Sequence of chain 1.A:
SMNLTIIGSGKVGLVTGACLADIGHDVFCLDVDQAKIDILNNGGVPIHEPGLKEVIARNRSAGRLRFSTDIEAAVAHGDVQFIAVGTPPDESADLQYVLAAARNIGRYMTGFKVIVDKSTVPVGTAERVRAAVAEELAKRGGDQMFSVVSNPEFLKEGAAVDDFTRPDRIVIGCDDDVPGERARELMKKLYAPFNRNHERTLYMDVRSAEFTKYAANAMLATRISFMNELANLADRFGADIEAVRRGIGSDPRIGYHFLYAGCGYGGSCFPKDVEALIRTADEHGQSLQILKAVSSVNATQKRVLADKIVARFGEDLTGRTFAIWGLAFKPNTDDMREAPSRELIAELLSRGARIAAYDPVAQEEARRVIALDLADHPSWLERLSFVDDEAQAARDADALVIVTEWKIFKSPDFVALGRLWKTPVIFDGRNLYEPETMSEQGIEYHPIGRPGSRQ

A small-molecule ligand and the protein it binds are described below.
Small molecule (SMILES): O=C(O)[C@H]1O[C@H](O[P](=O)(O)O[P](=O)(O)OC[C@H]2O[C@@H](n3ccc(=O)[nH]c3=O)[C@H](O)[C@@H]2O)[C@H](O)[C@@H](O)[C@@H]1O

Sequence of chain 1.B:
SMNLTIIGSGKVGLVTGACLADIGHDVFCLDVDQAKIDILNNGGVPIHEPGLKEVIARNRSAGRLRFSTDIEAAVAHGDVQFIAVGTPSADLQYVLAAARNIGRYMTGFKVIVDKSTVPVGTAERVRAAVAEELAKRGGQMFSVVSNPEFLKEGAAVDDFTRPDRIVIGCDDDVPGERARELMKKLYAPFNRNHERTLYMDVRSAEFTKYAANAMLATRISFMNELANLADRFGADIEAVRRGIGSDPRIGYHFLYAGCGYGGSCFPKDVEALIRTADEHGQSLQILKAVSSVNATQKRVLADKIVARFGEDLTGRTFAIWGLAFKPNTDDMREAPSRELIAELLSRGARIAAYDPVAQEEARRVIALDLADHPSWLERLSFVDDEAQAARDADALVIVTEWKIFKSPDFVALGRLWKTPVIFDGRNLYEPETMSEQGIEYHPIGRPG

Binding-site contacts:
Ligand atom O4D contacts residue TYR274 of chain 1.A at 3.2 Å.
Ligand atom O3A contacts residue LYS339 of chain 1.A at 3.0 Å (salt-bridge).
Ligand atom O4' contacts residue LEU164 of chain 1.A at 3.0 Å (h-bond).
Ligand atom O4 contacts residue PHE267 of chain 1.A at 3.3 Å.
Ligand atom N3 contacts residue ILE233 of chain 1.A at 3.6 Å.
Ligand atom O2B contacts residue LYS339 of chain 1.A at 3.3 Å (salt-bridge).
Ligand atom O4' contacts residue LYS222 of chain 1.A at 3.1 Å (salt-bridge).
Ligand atom O3D contacts residue PHE338 of chain 1.A at 2.9 Å (h-bond).
Ligand atom C1' contacts residue PHE279 of chain 1.A at 3.5 Å (hydrophobic).
Ligand atom O2 contacts residue ARG439 of chain 1.A at 3.0 Å (salt-bridge).
Ligand atom C6' contacts residue GLU162 of chain 1.A at 3.4 Å.
Ligand atom O4 contacts residue LEU268 of chain 1.A at 3.6 Å (h-bond).
Ligand atom O3' contacts residue ARG262 of chain 1.B at 2.8 Å (salt-bridge).
Ligand atom O'P contacts residue ASN226 of chain 1.A at 2.9 Å (h-bond).
Ligand atom C6' contacts residue CYS278 of chain 1.A at 3.6 Å (hydrophobic).
Ligand atom C2' contacts residue PHE279 of chain 1.A at 3.7 Å (hydrophobic).
Ligand atom C6' contacts residue LYS222 of chain 1.A at 3.3 Å.
Ligand atom C4' contacts residue LEU164 of chain 1.A at 3.6 Å (hydrophobic).
Ligand atom O2D contacts residue PHE338 of chain 1.A at 3.6 Å (h-bond).
Ligand atom O2' contacts residue ARG262 of chain 1.B at 3.1 Å (salt-bridge).
Ligand atom O'Q contacts residue GLU162 of chain 1.A at 2.7 Å (salt-bridge).
Ligand atom O3D contacts residue GLY275 of chain 1.A at 3.1 Å (h-bond).
Ligand atom O4' contacts residue PHE163 of chain 1.A at 3.1 Å.
Ligand atom O2' contacts residue LYS165 of chain 1.A at 3.6 Å.
Ligand atom C5' contacts residue LEU164 of chain 1.A at 3.4 Å (hydrophobic).
Ligand atom C3D contacts residue PHE338 of chain 1.A at 3.6 Å (hydrophobic).
Ligand atom O2A contacts residue PHE279 of chain 1.A at 3.3 Å.
Ligand atom O2B contacts residue GLU166 of chain 1.A at 3.0 Å (salt-bridge).
Ligand atom O4 contacts residue TYR269 of chain 1.A at 3.0 Å (h-bond).
Ligand atom O'P contacts residue LYS222 of chain 1.A at 2.6 Å (salt-bridge).
Ligand atom O2 contacts residue GLY273 of chain 1.A at 3.4 Å (h-bond).
Ligand atom O4' contacts residue GLU162 of chain 1.A at 3.2 Å (salt-bridge).
Ligand atom O5' contacts residue CYS278 of chain 1.A at 3.5 Å.
Ligand atom O1A contacts residue LYS339 of chain 1.A at 3.5 Å (salt-bridge).
Ligand atom C4' contacts residue LYS222 of chain 1.A at 3.3 Å.
Ligand atom N3 contacts residue TYR269 of chain 1.A at 2.9 Å (h-bond).
Ligand atom O'Q contacts residue CYS278 of chain 1.A at 3.4 Å (h-bond).
Ligand atom O2A contacts residue PHE267 of chain 1.A at 3.6 Å.
Ligand atom O'Q contacts residue LYS18 of chain 1.A at 3.1 Å (salt-bridge).
Ligand atom O'Q contacts residue LEU164 of chain 1.A at 3.6 Å (h-bond).